Sequence of chain 1.A:
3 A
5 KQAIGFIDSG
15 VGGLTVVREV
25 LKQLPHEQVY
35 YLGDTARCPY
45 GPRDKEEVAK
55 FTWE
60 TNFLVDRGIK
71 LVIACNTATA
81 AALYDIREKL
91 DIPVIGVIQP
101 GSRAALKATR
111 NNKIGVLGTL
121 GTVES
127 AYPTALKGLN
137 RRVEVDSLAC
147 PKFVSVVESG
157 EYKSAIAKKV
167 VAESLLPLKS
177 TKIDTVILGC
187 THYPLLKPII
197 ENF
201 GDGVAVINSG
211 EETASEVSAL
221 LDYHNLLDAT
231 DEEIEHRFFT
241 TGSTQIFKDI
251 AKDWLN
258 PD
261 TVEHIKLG

A protein and the small-molecule ligand that binds it are described below.
Small molecule (SMILES): COCCO[C@@H](C)CO[C@H](C)CO[C@H](C)COC(C)CO[C@@H](C)CO[C@@H](C)CO[C@H](C)CO[C@H](C)COC[C@H](C)N

Sequence of chain 1.B:
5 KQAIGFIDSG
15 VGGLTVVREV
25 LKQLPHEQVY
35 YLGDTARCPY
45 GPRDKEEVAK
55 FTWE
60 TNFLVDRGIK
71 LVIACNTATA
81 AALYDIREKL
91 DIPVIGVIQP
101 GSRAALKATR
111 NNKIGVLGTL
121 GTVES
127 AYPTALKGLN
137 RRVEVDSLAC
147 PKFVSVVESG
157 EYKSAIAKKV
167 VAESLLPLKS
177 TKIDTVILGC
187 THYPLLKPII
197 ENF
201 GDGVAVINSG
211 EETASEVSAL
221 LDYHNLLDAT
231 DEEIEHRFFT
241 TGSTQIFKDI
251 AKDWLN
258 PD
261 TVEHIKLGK

Binding-site contacts:
Ligand atom C33 contacts residue ASN225 of chain 1.B at 4.4 Å.
Ligand atom C36 contacts residue TYR84 of chain 1.A at 4.4 Å (hydrophobic).
Ligand atom C37 contacts residue TYR84 of chain 1.A at 3.8 Å (hydrophobic).
Ligand atom O11 contacts residue TYR84 of chain 1.A at 3.5 Å.
Ligand atom C19 contacts residue TYR84 of chain 1.A at 3.9 Å (hydrophobic).
Ligand atom C36 contacts residue GLU88 of chain 1.A at 3.8 Å.
Ligand atom C32 contacts residue ASN225 of chain 1.B at 4.0 Å.
Ligand atom C33 contacts residue TYR84 of chain 1.A at 4.5 Å (hydrophobic).
Ligand atom C20 contacts residue ASN225 of chain 1.B at 4.2 Å.
Ligand atom O10 contacts residue ASN225 of chain 1.B at 3.5 Å (h-bond).
Ligand atom C32 contacts residue TYR84 of chain 1.A at 3.8 Å (hydrophobic).
Ligand atom C19 contacts residue ASN225 of chain 1.B at 4.3 Å.
Ligand atom C37 contacts residue GLU88 of chain 1.A at 4.0 Å.